This small molecule binds to this protein.
Small molecule (SMILES): Nc1ncnc2c1ncn2[C@@H]1O[C@H](CO[P](=O)(O)OP(=O)(O)O)[C@@H](OP(=O)(O)O)[C@H]1O

Binding-site contacts:
Ligand atom O1 contacts residue TYR537 of chain 1.B at 2.8 Å (h-bond).
Ligand atom O2 contacts residue ARG40 of chain 1.A at 3.6 Å.
Ligand atom C5' contacts residue MET457 of chain 1.B at 3.6 Å (hydrophobic).
Ligand atom N6 contacts residue GLY533 of chain 1.B at 3.6 Å.
Ligand atom O2' contacts residue ALA461 of chain 1.B at 3.6 Å.
Ligand atom O1 contacts residue ASN464 of chain 1.B at 3.8 Å.
Ligand atom C6 contacts residue LEU534 of chain 1.B at 3.8 Å (hydrophobic).
Ligand atom C8 contacts residue LEU534 of chain 1.B at 3.8 Å (hydrophobic).
Ligand atom O1B contacts residue ARG43 of chain 1.A at 3.5 Å (salt-bridge).
Ligand atom O2 contacts residue ASN464 of chain 1.B at 3.1 Å (h-bond).
Ligand atom O2' contacts residue TYR460 of chain 1.B at 3.3 Å.
Ligand atom O3 contacts residue ARG327 of chain 1.A at 3.3 Å (salt-bridge).
Ligand atom O1 contacts residue ARG40 of chain 1.A at 2.6 Å (salt-bridge).
Ligand atom N6 contacts residue ILE378 of chain 1.B at 3.4 Å.
Ligand atom N6 contacts residue HIS377 of chain 1.B at 3.3 Å (h-bond).
Ligand atom PA contacts residue MET457 of chain 1.B at 3.8 Å.
Ligand atom N1 contacts residue GLY533 of chain 1.B at 3.4 Å (h-bond).
Ligand atom O1B contacts residue PHE92 of chain 1.A at 3.0 Å.
Ligand atom N7 contacts residue LEU534 of chain 1.B at 3.7 Å.
Ligand atom P contacts residue ARG40 of chain 1.A at 3.5 Å.
Ligand atom O2B contacts residue ARG43 of chain 1.A at 3.0 Å (salt-bridge).
Ligand atom O4' contacts residue TYR537 of chain 1.B at 3.7 Å.
Ligand atom O2B contacts residue THR39 of chain 1.A at 2.9 Å (h-bond).
Ligand atom C2 contacts residue GLY533 of chain 1.B at 3.6 Å.
Ligand atom C6 contacts residue GLY533 of chain 1.B at 3.5 Å.
Ligand atom C5' contacts residue LEU534 of chain 1.B at 3.6 Å (hydrophobic).
Ligand atom O2' contacts residue ASN464 of chain 1.B at 3.8 Å.
Ligand atom O2A contacts residue MET457 of chain 1.B at 3.0 Å.
Ligand atom C6 contacts residue ILE378 of chain 1.B at 3.4 Å (hydrophobic).
Ligand atom P contacts residue ARG43 of chain 1.A at 3.4 Å.
Ligand atom O1A contacts residue LYS452 of chain 1.B at 3.0 Å (salt-bridge).
Ligand atom O3 contacts residue ARG40 of chain 1.A at 3.7 Å.
Ligand atom O3' contacts residue TYR537 of chain 1.B at 3.5 Å.
Ligand atom O1 contacts residue ARG43 of chain 1.A at 2.9 Å (salt-bridge).
Ligand atom O2 contacts residue TYR460 of chain 1.B at 3.6 Å.
Ligand atom C5 contacts residue ILE378 of chain 1.B at 3.5 Å (hydrophobic).
Ligand atom O3' contacts residue ARG43 of chain 1.A at 3.5 Å (salt-bridge).
Ligand atom O2 contacts residue ARG327 of chain 1.A at 2.9 Å (salt-bridge).
Ligand atom O3 contacts residue ARG43 of chain 1.A at 2.7 Å (salt-bridge).
Ligand atom O5' contacts residue MET457 of chain 1.B at 3.5 Å.

Sequence of chain 1.B:
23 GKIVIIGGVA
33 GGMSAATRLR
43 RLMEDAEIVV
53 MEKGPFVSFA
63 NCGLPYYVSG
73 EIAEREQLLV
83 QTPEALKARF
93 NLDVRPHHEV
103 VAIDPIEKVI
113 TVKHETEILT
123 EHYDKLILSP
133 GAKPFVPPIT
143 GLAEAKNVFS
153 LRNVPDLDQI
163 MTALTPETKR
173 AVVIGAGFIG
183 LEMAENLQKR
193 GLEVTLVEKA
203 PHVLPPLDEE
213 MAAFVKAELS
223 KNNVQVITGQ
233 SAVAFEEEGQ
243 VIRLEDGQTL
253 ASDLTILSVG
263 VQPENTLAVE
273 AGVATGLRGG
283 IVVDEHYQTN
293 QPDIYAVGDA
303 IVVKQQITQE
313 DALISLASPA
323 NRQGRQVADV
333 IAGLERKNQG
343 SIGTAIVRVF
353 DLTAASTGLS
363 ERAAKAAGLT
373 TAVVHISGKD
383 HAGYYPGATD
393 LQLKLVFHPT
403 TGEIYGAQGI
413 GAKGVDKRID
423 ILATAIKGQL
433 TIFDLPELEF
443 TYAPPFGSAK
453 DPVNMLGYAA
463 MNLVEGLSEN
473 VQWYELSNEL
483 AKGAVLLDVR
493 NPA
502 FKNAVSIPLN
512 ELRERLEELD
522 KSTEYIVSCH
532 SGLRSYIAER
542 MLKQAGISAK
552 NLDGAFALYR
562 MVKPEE

Sequence of chain 1.A:
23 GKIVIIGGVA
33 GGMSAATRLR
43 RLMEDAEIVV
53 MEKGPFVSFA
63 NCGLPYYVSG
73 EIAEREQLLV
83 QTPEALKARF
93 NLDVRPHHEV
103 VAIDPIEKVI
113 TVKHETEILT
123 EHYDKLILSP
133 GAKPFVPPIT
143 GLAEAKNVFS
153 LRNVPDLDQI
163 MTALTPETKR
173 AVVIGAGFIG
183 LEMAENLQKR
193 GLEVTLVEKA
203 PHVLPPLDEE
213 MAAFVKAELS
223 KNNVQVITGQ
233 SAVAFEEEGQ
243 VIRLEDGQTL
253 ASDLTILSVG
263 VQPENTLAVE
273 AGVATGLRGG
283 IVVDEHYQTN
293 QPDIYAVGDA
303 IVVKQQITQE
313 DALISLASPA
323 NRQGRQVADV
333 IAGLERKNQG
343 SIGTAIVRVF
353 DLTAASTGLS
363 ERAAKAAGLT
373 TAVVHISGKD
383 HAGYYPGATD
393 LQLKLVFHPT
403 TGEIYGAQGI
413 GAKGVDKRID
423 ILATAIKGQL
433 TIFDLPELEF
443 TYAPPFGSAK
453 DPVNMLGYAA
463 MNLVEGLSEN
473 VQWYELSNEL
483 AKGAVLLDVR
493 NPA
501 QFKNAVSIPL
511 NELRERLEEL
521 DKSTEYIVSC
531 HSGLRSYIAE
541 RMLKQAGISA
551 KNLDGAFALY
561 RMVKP